Binding-site contacts:
Ligand atom C1 contacts residue ASN276 of chain 1.A at 1.5 Å.
Ligand atom O7 contacts residue ASN276 of chain 1.A at 3.5 Å (h-bond).
Ligand atom C3 contacts residue ASN276 of chain 1.A at 3.8 Å.
Ligand atom C7 contacts residue ASN276 of chain 1.A at 3.5 Å.
Ligand atom C4 contacts residue ASN276 of chain 1.A at 4.2 Å.
Ligand atom C2 contacts residue ASN276 of chain 1.A at 2.5 Å.
Ligand atom O5 contacts residue ASN276 of chain 1.A at 2.4 Å (h-bond).
Ligand atom C5 contacts residue ASN276 of chain 1.A at 3.7 Å.
Ligand atom N2 contacts residue ASN276 of chain 1.A at 3.0 Å (h-bond).
Ligand atom C8 contacts residue THR275 of chain 1.A at 3.5 Å.
Ligand atom C7 contacts residue THR275 of chain 1.A at 4.1 Å.
Ligand atom N2 contacts residue THR275 of chain 1.A at 4.3 Å.

This protein binds this small molecule.
Small molecule (SMILES): CC(=O)N[C@H]1[C@H](O[C@H]2[C@H](O)[C@@H](NC(C)=O)CO[C@@H]2CO)O[C@H](CO)[C@@H](O[C@@H]2O[C@H](CO)[C@@H](O)[C@H](O)[C@@H]2O)[C@@H]1O

Sequence of chain 1.A:
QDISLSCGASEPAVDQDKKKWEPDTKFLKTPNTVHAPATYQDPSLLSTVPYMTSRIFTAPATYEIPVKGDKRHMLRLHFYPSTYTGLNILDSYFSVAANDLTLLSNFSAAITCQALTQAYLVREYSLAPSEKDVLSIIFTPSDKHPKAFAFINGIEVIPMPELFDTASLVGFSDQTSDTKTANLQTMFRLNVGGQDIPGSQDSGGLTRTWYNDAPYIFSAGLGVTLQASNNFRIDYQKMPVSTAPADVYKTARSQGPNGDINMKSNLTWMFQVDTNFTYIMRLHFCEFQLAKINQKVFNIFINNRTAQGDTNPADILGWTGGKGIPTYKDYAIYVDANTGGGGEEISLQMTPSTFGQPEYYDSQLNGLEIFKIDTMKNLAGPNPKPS